Sequence of chain 1.A:
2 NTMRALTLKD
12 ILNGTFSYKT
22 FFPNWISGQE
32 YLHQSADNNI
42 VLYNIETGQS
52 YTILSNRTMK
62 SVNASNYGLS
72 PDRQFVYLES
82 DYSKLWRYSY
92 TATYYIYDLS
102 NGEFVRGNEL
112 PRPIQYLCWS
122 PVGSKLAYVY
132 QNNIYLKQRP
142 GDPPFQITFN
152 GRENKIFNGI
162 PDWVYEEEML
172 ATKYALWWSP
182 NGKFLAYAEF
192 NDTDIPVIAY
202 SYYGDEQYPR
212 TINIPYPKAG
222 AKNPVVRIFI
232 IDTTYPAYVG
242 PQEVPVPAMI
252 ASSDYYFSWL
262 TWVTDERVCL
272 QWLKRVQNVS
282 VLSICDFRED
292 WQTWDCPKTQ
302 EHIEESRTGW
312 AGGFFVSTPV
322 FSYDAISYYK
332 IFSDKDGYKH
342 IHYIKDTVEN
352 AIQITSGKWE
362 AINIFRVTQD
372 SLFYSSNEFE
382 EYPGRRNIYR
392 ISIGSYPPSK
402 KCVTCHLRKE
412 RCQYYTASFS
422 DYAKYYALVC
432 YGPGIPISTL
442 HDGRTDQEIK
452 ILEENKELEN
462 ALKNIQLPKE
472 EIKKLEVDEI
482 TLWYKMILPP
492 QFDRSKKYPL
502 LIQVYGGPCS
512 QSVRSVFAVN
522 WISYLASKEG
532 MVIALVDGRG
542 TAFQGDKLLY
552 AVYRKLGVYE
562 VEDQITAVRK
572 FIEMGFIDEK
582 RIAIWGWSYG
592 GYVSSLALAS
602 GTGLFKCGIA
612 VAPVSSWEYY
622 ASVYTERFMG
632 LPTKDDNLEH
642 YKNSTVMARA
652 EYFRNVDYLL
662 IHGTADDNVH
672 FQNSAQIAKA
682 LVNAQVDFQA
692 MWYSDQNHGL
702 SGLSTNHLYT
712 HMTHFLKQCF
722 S

Binding-site contacts:
Ligand atom C5 contacts residue ASN279 of chain 1.A at 3.6 Å.
Ligand atom C1 contacts residue ASN279 of chain 1.A at 1.4 Å.
Ligand atom C7 contacts residue ASN279 of chain 1.A at 3.5 Å.
Ligand atom C2 contacts residue ASN279 of chain 1.A at 2.5 Å.
Ligand atom O7 contacts residue ARG308 of chain 1.A at 3.3 Å.
Ligand atom N2 contacts residue ASN279 of chain 1.A at 3.0 Å (h-bond).
Ligand atom C4 contacts residue ASN279 of chain 1.A at 4.1 Å.
Ligand atom C3 contacts residue ASN279 of chain 1.A at 3.8 Å.
Ligand atom C1 contacts residue VAL277 of chain 1.A at 3.9 Å (hydrophobic).
Ligand atom C8 contacts residue GLU306 of chain 1.A at 3.4 Å.
Ligand atom C6 contacts residue VAL277 of chain 1.A at 3.9 Å (hydrophobic).
Ligand atom O7 contacts residue SER307 of chain 1.A at 3.3 Å (h-bond).
Ligand atom C7 contacts residue ARG308 of chain 1.A at 4.4 Å.
Ligand atom O7 contacts residue ASN279 of chain 1.A at 3.5 Å (h-bond).
Ligand atom O5 contacts residue ASN279 of chain 1.A at 2.3 Å (h-bond).
Ligand atom C5 contacts residue VAL277 of chain 1.A at 3.8 Å (hydrophobic).
Ligand atom O5 contacts residue VAL277 of chain 1.A at 3.3 Å.
Ligand atom C8 contacts residue ARG308 of chain 1.A at 4.4 Å.
Ligand atom C7 contacts residue SER307 of chain 1.A at 4.2 Å.
Ligand atom O6 contacts residue ARG555 of chain 1.A at 4.0 Å.
Ligand atom O6 contacts residue ASP637 of chain 1.A at 4.3 Å.

A small-molecule ligand and the protein it binds are described below.
Small molecule (SMILES): CC(=O)N[C@@H]1[C@@H](O)[C@H](O)[C@@H](CO)O[C@H]1O